Sequence of chain 1.B:
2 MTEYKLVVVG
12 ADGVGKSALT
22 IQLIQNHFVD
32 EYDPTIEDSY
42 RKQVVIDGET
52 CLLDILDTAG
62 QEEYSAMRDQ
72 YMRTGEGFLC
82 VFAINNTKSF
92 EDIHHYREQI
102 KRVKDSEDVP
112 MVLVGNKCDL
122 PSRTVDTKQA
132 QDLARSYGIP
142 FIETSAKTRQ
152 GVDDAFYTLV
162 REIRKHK

Sequence of chain 1.A:
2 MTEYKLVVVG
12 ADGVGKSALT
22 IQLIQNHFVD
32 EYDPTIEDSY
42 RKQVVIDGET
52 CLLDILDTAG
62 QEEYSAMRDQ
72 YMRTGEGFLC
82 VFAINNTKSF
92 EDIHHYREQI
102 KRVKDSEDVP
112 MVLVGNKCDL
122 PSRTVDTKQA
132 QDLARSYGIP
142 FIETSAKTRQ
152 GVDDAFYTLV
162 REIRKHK

This small molecule binds to this protein.
Small molecule (SMILES): CN1CCC(C)([C@]23NC(=O)c4ccccc4[C@H]2c2ccccc2N3)CC1

Binding-site contacts:
Ligand atom N7 contacts residue ASP55 of chain 1.B at 2.9 Å (salt-bridge).
Ligand atom N11 contacts residue ASP55 of chain 1.B at 3.0 Å (salt-bridge).
Ligand atom C23 contacts residue SER40 of chain 1.B at 3.3 Å.
Ligand atom C1 contacts residue LYS6 of chain 1.B at 3.7 Å.
Ligand atom C25 contacts residue ASP55 of chain 1.B at 3.8 Å.
Ligand atom C10 contacts residue ASP55 of chain 1.B at 3.8 Å.
Ligand atom C6 contacts residue LEU57 of chain 1.B at 4.2 Å (hydrophobic).
Ligand atom C4 contacts residue LYS6 of chain 1.B at 4.1 Å.
Ligand atom C1 contacts residue VAL8 of chain 1.B at 3.5 Å (hydrophobic).
Ligand atom C6 contacts residue THR75 of chain 1.B at 4.0 Å.
Ligand atom C16 contacts residue THR75 of chain 1.B at 3.8 Å.
Ligand atom C23 contacts residue SER40 of chain 1.A at 3.4 Å.
Ligand atom C2 contacts residue LEU57 of chain 1.B at 4.1 Å (hydrophobic).
Ligand atom C2 contacts residue GLY76 of chain 1.B at 3.8 Å.
Ligand atom C15 contacts residue THR75 of chain 1.B at 3.7 Å.
Ligand atom C1 contacts residue ASP55 of chain 1.B at 4.2 Å.
Ligand atom C3 contacts residue THR75 of chain 1.B at 2.9 Å.
Ligand atom C4 contacts residue LEU57 of chain 1.B at 3.6 Å (hydrophobic).
Ligand atom C2 contacts residue LYS6 of chain 1.B at 4.2 Å.
Ligand atom C4 contacts residue LEU7 of chain 1.B at 4.0 Å (hydrophobic).
Ligand atom C5 contacts residue LEU57 of chain 1.B at 4.1 Å (hydrophobic).
Ligand atom C4 contacts residue ASP55 of chain 1.B at 3.6 Å.
Ligand atom O18 contacts residue LYS6 of chain 1.B at 3.4 Å (salt-bridge).
Ligand atom C2 contacts residue THR75 of chain 1.B at 3.5 Å.
Ligand atom C3 contacts residue LEU57 of chain 1.B at 4.0 Å (hydrophobic).
Ligand atom C1 contacts residue LEU57 of chain 1.B at 3.8 Å (hydrophobic).
Ligand atom C26 contacts residue SER40 of chain 1.A at 3.7 Å.
Ligand atom O18 contacts residue ASP55 of chain 1.B at 3.8 Å.
Ligand atom C24 contacts residue SER40 of chain 1.B at 3.7 Å.
Ligand atom N7 contacts residue LEU57 of chain 1.B at 4.2 Å.
Ligand atom C13 contacts residue THR75 of chain 1.B at 4.0 Å.
Ligand atom C24 contacts residue LEU57 of chain 1.B at 3.9 Å (hydrophobic).
Ligand atom N22 contacts residue SER40 of chain 1.A at 4.2 Å.
Ligand atom C2 contacts residue TYR72 of chain 1.B at 4.2 Å (hydrophobic).
Ligand atom C2 contacts residue VAL8 of chain 1.B at 3.5 Å (hydrophobic).
Ligand atom C5 contacts residue ASP55 of chain 1.B at 3.6 Å.
Ligand atom C25 contacts residue SER40 of chain 1.B at 3.6 Å.
Ligand atom C1 contacts residue LEU7 of chain 1.B at 3.7 Å (hydrophobic).
Ligand atom C14 contacts residue THR75 of chain 1.B at 3.7 Å.
Ligand atom C8 contacts residue ASP55 of chain 1.B at 3.8 Å.